This protein binds this small molecule.
Small molecule (SMILES): O=[N+]([O-])c1ccc(O)c(O)c1

Sequence of chain 11.A:
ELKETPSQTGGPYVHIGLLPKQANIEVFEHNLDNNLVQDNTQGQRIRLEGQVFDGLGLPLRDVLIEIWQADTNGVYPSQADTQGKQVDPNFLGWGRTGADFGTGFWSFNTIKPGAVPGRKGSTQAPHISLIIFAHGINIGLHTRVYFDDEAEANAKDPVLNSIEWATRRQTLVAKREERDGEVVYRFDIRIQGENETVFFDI

Binding-site contacts:
Ligand atom C1 contacts residue TYR148 of chain 11.B at 2.8 Å (hydrophobic).
Ligand atom C2 contacts residue TYR20 of chain 11.A at 4.1 Å (hydrophobic).
Ligand atom O8 contacts residue FE1 of chain 11.C at 2.0 Å.
Ligand atom C1 contacts residue HIS163 of chain 11.B at 4.1 Å.
Ligand atom C3 contacts residue FE1 of chain 11.C at 4.0 Å.
Ligand atom C1 contacts residue ARG158 of chain 11.B at 3.6 Å.
Ligand atom O11 contacts residue TRP150 of chain 11.B at 3.4 Å.
Ligand atom O8 contacts residue TYR20 of chain 11.A at 3.5 Å.
Ligand atom C6 contacts residue ARG158 of chain 11.B at 3.7 Å.
Ligand atom O10 contacts residue TYR20 of chain 11.A at 3.5 Å (h-bond).
Ligand atom C4 contacts residue PRO19 of chain 11.A at 3.3 Å (hydrophobic).
Ligand atom O7 contacts residue GLN178 of chain 11.B at 4.1 Å.
Ligand atom O8 contacts residue TYR109 of chain 11.B at 3.0 Å (h-bond).
Ligand atom O7 contacts residue TYR148 of chain 11.B at 2.9 Å (h-bond).
Ligand atom N9 contacts residue PRO19 of chain 11.A at 3.3 Å.
Ligand atom O7 contacts residue HIS163 of chain 11.B at 3.0 Å.
Ligand atom C2 contacts residue TYR148 of chain 11.B at 2.6 Å (hydrophobic).
Ligand atom O8 contacts residue HIS163 of chain 11.B at 3.3 Å (h-bond).
Ligand atom O8 contacts residue TYR148 of chain 11.B at 2.7 Å (h-bond).
Ligand atom C3 contacts residue TYR148 of chain 11.B at 3.5 Å (hydrophobic).
Ligand atom C5 contacts residue PRO19 of chain 11.A at 3.8 Å (hydrophobic).
Ligand atom C2 contacts residue PRO19 of chain 11.A at 3.6 Å (hydrophobic).
Ligand atom C5 contacts residue TRP150 of chain 11.B at 3.9 Å (hydrophobic).
Ligand atom O7 contacts residue FE1 of chain 11.C at 2.3 Å.
Ligand atom O7 contacts residue HIS161 of chain 11.B at 3.3 Å (h-bond).
Ligand atom O7 contacts residue ARG158 of chain 11.B at 2.8 Å (salt-bridge).
Ligand atom O11 contacts residue PRO19 of chain 11.A at 3.9 Å.
Ligand atom O11 contacts residue HIS142 of chain 11.A at 3.7 Å.
Ligand atom C5 contacts residue HIS142 of chain 11.A at 4.1 Å.
Ligand atom C1 contacts residue PRO19 of chain 11.A at 4.0 Å (hydrophobic).
Ligand atom C3 contacts residue PRO19 of chain 11.A at 3.2 Å (hydrophobic).
Ligand atom O10 contacts residue PRO19 of chain 11.A at 3.3 Å.
Ligand atom C2 contacts residue TYR109 of chain 11.B at 4.1 Å (hydrophobic).
Ligand atom C2 contacts residue FE1 of chain 11.C at 2.8 Å.
Ligand atom C1 contacts residue FE1 of chain 11.C at 2.9 Å.
Ligand atom N9 contacts residue TRP150 of chain 11.B at 3.8 Å.
Ligand atom C6 contacts residue TYR148 of chain 11.B at 3.7 Å (hydrophobic).
Ligand atom C6 contacts residue PRO19 of chain 11.A at 4.1 Å (hydrophobic).
Ligand atom C6 contacts residue ILE192 of chain 11.B at 3.9 Å (hydrophobic).
Ligand atom C3 contacts residue TYR20 of chain 11.A at 3.6 Å (hydrophobic).

Sequence of chain 11.B:
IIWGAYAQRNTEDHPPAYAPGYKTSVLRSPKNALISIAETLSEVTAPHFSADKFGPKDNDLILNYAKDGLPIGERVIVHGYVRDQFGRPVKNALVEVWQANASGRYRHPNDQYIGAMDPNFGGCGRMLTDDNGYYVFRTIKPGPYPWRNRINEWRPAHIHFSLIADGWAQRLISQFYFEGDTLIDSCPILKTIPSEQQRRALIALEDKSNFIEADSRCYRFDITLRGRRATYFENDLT